This protein binds this small molecule.
Small molecule (SMILES): CN(C)[C@@H]1C(O)=C(C#N)C(=O)[C@@]2(O)C(=O)C[C@@H]([C@]3(C)OC(=O)c4c(O)ccc(Cl)c43)C[C@@H]12

Sequence of chain 3.A:
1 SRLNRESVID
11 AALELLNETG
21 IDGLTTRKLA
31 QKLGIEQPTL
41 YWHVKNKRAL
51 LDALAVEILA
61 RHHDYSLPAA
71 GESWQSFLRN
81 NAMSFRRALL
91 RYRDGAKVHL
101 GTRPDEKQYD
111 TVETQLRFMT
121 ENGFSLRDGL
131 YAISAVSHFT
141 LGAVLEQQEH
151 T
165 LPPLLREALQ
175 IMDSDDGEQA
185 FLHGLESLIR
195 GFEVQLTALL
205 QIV

Binding-site contacts:
Ligand atom C1C contacts residue SER137 of chain 2.A at 4.1 Å.
Ligand atom C41 contacts residue SER137 of chain 2.A at 3.3 Å.
Ligand atom C42 contacts residue PHE85 of chain 2.A at 3.4 Å (hydrophobic).
Ligand atom C4 contacts residue GLN115 of chain 2.A at 3.7 Å.
Ligand atom O1 contacts residue GLN108 of chain 2.A at 3.9 Å.
Ligand atom C5 contacts residue SER137 of chain 2.A at 3.9 Å.
Ligand atom N21 contacts residue HIS63 of chain 2.A at 3.4 Å (h-bond).
Ligand atom N4 contacts residue ASN81 of chain 2.A at 2.9 Å (h-bond).
Ligand atom C43 contacts residue GLN115 of chain 2.A at 4.0 Å.
Ligand atom C4 contacts residue ASN81 of chain 2.A at 4.0 Å.
Ligand atom O3 contacts residue HIS63 of chain 2.A at 3.1 Å.
Ligand atom C43 contacts residue SER137 of chain 2.A at 3.3 Å.
Ligand atom C3 contacts residue GLN115 of chain 2.A at 3.7 Å.
Ligand atom C42 contacts residue ASN81 of chain 2.A at 3.6 Å.
Ligand atom O12 contacts residue PHE85 of chain 2.A at 3.9 Å.
Ligand atom C42 contacts residue SER137 of chain 2.A at 3.6 Å.
Ligand atom C3 contacts residue HIS63 of chain 2.A at 3.7 Å.
Ligand atom C21 contacts residue HIS63 of chain 2.A at 3.6 Å.
Ligand atom C9 contacts residue MET176 of chain 3.A at 4.1 Å (hydrophobic).
Ligand atom CL7 contacts residue HIS138 of chain 2.A at 3.6 Å.
Ligand atom O3 contacts residue GLN115 of chain 2.A at 2.8 Å (h-bond).
Ligand atom CL7 contacts residue SER137 of chain 2.A at 3.8 Å.
Ligand atom O6 contacts residue VAL112 of chain 2.A at 3.6 Å.
Ligand atom CL7 contacts residue SER134 of chain 2.A at 4.0 Å.
Ligand atom C5 contacts residue VAL112 of chain 2.A at 3.9 Å (hydrophobic).
Ligand atom C62 contacts residue ILE133 of chain 2.A at 3.6 Å (hydrophobic).
Ligand atom O12 contacts residue HIS99 of chain 2.A at 3.1 Å (h-bond).
Ligand atom O11 contacts residue PRO104 of chain 2.A at 3.8 Å.
Ligand atom N4 contacts residue SER137 of chain 2.A at 3.8 Å.
Ligand atom C43 contacts residue ASN81 of chain 2.A at 3.1 Å.
Ligand atom O11 contacts residue TYR109 of chain 2.A at 3.8 Å.
Ligand atom C8 contacts residue MET176 of chain 3.A at 3.7 Å (hydrophobic).
Ligand atom C2 contacts residue HIS63 of chain 2.A at 4.0 Å.
Ligand atom O3 contacts residue ASN81 of chain 2.A at 3.5 Å (h-bond).
Ligand atom O10 contacts residue LEU173 of chain 3.A at 4.0 Å.
Ligand atom O10 contacts residue PRO104 of chain 2.A at 3.9 Å.
Ligand atom O1C contacts residue PHE85 of chain 2.A at 3.2 Å.
Ligand atom C51 contacts residue SER137 of chain 2.A at 3.9 Å.
Ligand atom O1C contacts residue SER137 of chain 2.A at 4.0 Å.
Ligand atom C43 contacts residue ILE133 of chain 2.A at 3.8 Å (hydrophobic).

Sequence of chain 2.A:
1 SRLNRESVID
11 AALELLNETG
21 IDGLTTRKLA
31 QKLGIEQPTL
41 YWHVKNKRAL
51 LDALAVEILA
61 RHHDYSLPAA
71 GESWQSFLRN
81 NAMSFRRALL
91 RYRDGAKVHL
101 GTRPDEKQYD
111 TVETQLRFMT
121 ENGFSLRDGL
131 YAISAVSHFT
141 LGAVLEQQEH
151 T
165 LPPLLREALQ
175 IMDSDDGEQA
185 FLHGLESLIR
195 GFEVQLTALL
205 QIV